The protein below binds the small molecule below.
Small molecule (SMILES): N=[N+]=NC[C@H]1O[C@@H](n2c(SCCCC(=O)NN)nc3c(N)ncnc32)[C@H](O)[C@@H]1O

Binding-site contacts:
Ligand atom OBA contacts residue ASP115 of chain 1.A at 4.0 Å.
Ligand atom N6 contacts residue ASP110 of chain 1.A at 3.0 Å (salt-bridge).
Ligand atom C2 contacts residue MET112 of chain 1.A at 3.0 Å (hydrophobic).
Ligand atom C5 contacts residue LEU160 of chain 1.A at 4.0 Å (hydrophobic).
Ligand atom N1 contacts residue LEU111 of chain 1.A at 4.0 Å.
Ligand atom OBC contacts residue ASP115 of chain 1.A at 3.0 Å (salt-bridge).
Ligand atom OBC contacts residue LYS118 of chain 1.A at 3.1 Å (salt-bridge).
Ligand atom N3 contacts residue MET112 of chain 1.A at 3.8 Å.
Ligand atom NAX contacts residue VAL43 of chain 1.A at 3.8 Å.
Ligand atom CAZ contacts residue LYS118 of chain 1.A at 3.9 Å.
Ligand atom CAC contacts residue SER157 of chain 1.A at 3.2 Å.
Ligand atom NAX contacts residue GLU37 of chain 1.A at 4.0 Å.
Ligand atom NAA contacts residue SER157 of chain 1.A at 2.6 Å (h-bond).
Ligand atom CBB contacts residue ASP115 of chain 1.A at 3.9 Å.
Ligand atom NAW contacts residue GLU37 of chain 1.A at 3.7 Å.
Ligand atom CAE contacts residue SER157 of chain 1.A at 2.9 Å.
Ligand atom C2 contacts residue LEU111 of chain 1.A at 4.0 Å (hydrophobic).
Ligand atom N1 contacts residue ALA56 of chain 1.A at 3.5 Å.
Ligand atom NAA contacts residue LEU160 of chain 1.A at 3.5 Å.
Ligand atom CAG contacts residue CYS170 of chain 1.A at 3.8 Å (hydrophobic).
Ligand atom NAW contacts residue GLY36 of chain 1.A at 3.8 Å.
Ligand atom N1 contacts residue ASP110 of chain 1.A at 3.8 Å.
Ligand atom NAB contacts residue ASP115 of chain 1.A at 3.5 Å (salt-bridge).
Ligand atom NAW contacts residue VAL43 of chain 1.A at 3.5 Å.
Ligand atom CAE contacts residue CYS170 of chain 1.A at 3.8 Å (hydrophobic).
Ligand atom N6 contacts residue ALA56 of chain 1.A at 3.4 Å.
Ligand atom CAE contacts residue ASN158 of chain 1.A at 3.4 Å.
Ligand atom N6 contacts residue LEU160 of chain 1.A at 3.7 Å.
Ligand atom C6 contacts residue ALA56 of chain 1.A at 3.5 Å (hydrophobic).
Ligand atom C6 contacts residue LEU160 of chain 1.A at 3.9 Å (hydrophobic).
Ligand atom N7 contacts residue LEU160 of chain 1.A at 3.9 Å.
Ligand atom CAV contacts residue GLY36 of chain 1.A at 3.8 Å.
Ligand atom NAB contacts residue SER157 of chain 1.A at 3.0 Å (h-bond).
Ligand atom OBA contacts residue LYS118 of chain 1.A at 2.7 Å (salt-bridge).
Ligand atom OAT contacts residue VAL43 of chain 1.A at 3.7 Å.
Ligand atom SAH contacts residue VAL43 of chain 1.A at 4.0 Å.
Ligand atom CAF contacts residue CYS170 of chain 1.A at 3.8 Å (hydrophobic).
Ligand atom NAA contacts residue ASP115 of chain 1.A at 2.9 Å (salt-bridge).
Ligand atom C6 contacts residue ASP110 of chain 1.A at 3.9 Å.
Ligand atom N1 contacts residue MET112 of chain 1.A at 3.1 Å (h-bond).

Sequence of chain 1.A:
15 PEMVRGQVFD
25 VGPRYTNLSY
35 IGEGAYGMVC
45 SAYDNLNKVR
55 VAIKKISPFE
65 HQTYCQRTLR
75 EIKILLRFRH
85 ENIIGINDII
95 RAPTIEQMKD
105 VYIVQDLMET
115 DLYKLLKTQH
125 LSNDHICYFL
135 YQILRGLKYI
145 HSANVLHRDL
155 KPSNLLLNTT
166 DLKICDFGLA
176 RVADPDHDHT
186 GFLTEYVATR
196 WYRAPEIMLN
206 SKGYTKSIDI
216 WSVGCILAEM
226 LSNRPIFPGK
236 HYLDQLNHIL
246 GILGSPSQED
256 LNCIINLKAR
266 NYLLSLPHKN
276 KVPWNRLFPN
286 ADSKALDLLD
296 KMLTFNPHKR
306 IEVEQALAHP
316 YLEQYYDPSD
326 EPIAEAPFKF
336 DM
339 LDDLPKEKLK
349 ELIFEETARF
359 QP